Sequence of chain 1.E:
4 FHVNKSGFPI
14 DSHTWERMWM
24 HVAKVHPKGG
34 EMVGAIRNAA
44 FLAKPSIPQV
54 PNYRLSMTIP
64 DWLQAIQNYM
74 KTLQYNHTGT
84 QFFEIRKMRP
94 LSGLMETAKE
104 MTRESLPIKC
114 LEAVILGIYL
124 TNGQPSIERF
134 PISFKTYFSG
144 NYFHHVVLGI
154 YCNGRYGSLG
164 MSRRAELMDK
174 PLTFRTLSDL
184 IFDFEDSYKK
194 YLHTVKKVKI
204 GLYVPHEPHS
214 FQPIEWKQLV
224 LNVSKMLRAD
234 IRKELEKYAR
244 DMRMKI

Binding-site contacts:
Ligand atom O5 contacts residue HIS147 of chain 1.E at 3.6 Å (h-bond).
Ligand atom C1 contacts residue HIS147 of chain 1.E at 3.8 Å.
Ligand atom O13 contacts residue TYR78 of chain 1.E at 3.2 Å (h-bond).
Ligand atom C9 contacts residue ARG166 of chain 1.E at 3.9 Å.
Ligand atom C18 contacts residue SER165 of chain 1.E at 3.8 Å.
Ligand atom C16 contacts residue ARG166 of chain 1.E at 4.0 Å.
Ligand atom C19 contacts residue HIS148 of chain 1.E at 4.0 Å.
Ligand atom C17 contacts residue ARG166 of chain 1.E at 4.0 Å.
Ligand atom C20 contacts residue TYR191 of chain 1.E at 3.8 Å (hydrophobic).
Ligand atom O14 contacts residue ARG166 of chain 1.E at 4.1 Å.
Ligand atom C4 contacts residue TYR78 of chain 1.E at 4.0 Å (hydrophobic).
Ligand atom C22 contacts residue HIS148 of chain 1.E at 3.6 Å.
Ligand atom C9 contacts residue PHE146 of chain 1.E at 4.0 Å (hydrophobic).
Ligand atom C21 contacts residue HIS196 of chain 1.E at 3.2 Å.
Ligand atom O14 contacts residue MET164 of chain 1.E at 4.0 Å.
Ligand atom C4 contacts residue HIS148 of chain 1.E at 4.1 Å.
Ligand atom C21 contacts residue TYR191 of chain 1.E at 4.2 Å (hydrophobic).
Ligand atom C8 contacts residue PHE146 of chain 1.E at 4.0 Å (hydrophobic).
Ligand atom C3 contacts residue HIS147 of chain 1.E at 3.9 Å.
Ligand atom C1 contacts residue CYS113 of chain 1.E at 4.0 Å (hydrophobic).
Ligand atom O5 contacts residue GOL1 of chain 1.P at 3.9 Å.
Ligand atom O13 contacts residue SER165 of chain 1.E at 3.4 Å (h-bond).
Ligand atom C10 contacts residue PHE146 of chain 1.E at 3.5 Å (hydrophobic).
Ligand atom S12 contacts residue ARG166 of chain 1.E at 4.0 Å.
Ligand atom C4 contacts residue CYS113 of chain 1.E at 2.7 Å (hydrophobic).
Ligand atom C22 contacts residue CYS113 of chain 1.E at 1.8 Å (hydrophobic).
Ligand atom O13 contacts residue ARG166 of chain 1.E at 2.8 Å (salt-bridge).
Ligand atom S12 contacts residue SER165 of chain 1.E at 3.8 Å.
Ligand atom C22 contacts residue TYR78 of chain 1.E at 4.0 Å (hydrophobic).
Ligand atom S12 contacts residue TYR78 of chain 1.E at 3.7 Å.
Ligand atom C11 contacts residue PHE146 of chain 1.E at 3.5 Å (hydrophobic).
Ligand atom O5 contacts residue CYS113 of chain 1.E at 2.9 Å (h-bond).
Ligand atom C4 contacts residue HIS147 of chain 1.E at 3.8 Å.
Ligand atom C7 contacts residue ARG166 of chain 1.E at 4.0 Å.
Ligand atom C1 contacts residue TYR78 of chain 1.E at 3.9 Å (hydrophobic).
Ligand atom N2 contacts residue TYR78 of chain 1.E at 2.8 Å (h-bond).
Ligand atom C20 contacts residue LEU170 of chain 1.E at 3.9 Å (hydrophobic).
Ligand atom O14 contacts residue SER165 of chain 1.E at 3.3 Å (h-bond).
Ligand atom C16 contacts residue ARG167 of chain 1.E at 3.9 Å.
Ligand atom O14 contacts residue HIS148 of chain 1.E at 2.9 Å.

A protein and the small-molecule ligand that binds it are described below.
Small molecule (SMILES): Cc1ccc(S(=O)(=O)N[C@@H](Cc2ccccc2)C(=O)CCl)cc1